A protein and the small-molecule ligand that binds it are described below.
Small molecule (SMILES): CC(=O)N[C@@H]1[C@@H](O)[C@H](O)[C@@H](CO)O[C@H]1O

Binding-site contacts:
Ligand atom N2 contacts residue ASN657 of chain 1.A at 3.0 Å (h-bond).
Ligand atom C5 contacts residue ASN657 of chain 1.A at 3.6 Å.
Ligand atom C1 contacts residue ASN657 of chain 1.A at 1.4 Å.
Ligand atom O6 contacts residue ASN657 of chain 1.A at 4.5 Å.
Ligand atom C3 contacts residue ASN657 of chain 1.A at 3.8 Å.
Ligand atom O7 contacts residue ASN657 of chain 1.A at 4.0 Å.
Ligand atom O5 contacts residue ASN657 of chain 1.A at 2.3 Å (h-bond).
Ligand atom C4 contacts residue ASN657 of chain 1.A at 4.2 Å.
Ligand atom C8 contacts residue HIS655 of chain 1.A at 4.1 Å.
Ligand atom C7 contacts residue ASN657 of chain 1.A at 3.7 Å.
Ligand atom C2 contacts residue ASN657 of chain 1.A at 2.5 Å.

Sequence of chain 1.A:
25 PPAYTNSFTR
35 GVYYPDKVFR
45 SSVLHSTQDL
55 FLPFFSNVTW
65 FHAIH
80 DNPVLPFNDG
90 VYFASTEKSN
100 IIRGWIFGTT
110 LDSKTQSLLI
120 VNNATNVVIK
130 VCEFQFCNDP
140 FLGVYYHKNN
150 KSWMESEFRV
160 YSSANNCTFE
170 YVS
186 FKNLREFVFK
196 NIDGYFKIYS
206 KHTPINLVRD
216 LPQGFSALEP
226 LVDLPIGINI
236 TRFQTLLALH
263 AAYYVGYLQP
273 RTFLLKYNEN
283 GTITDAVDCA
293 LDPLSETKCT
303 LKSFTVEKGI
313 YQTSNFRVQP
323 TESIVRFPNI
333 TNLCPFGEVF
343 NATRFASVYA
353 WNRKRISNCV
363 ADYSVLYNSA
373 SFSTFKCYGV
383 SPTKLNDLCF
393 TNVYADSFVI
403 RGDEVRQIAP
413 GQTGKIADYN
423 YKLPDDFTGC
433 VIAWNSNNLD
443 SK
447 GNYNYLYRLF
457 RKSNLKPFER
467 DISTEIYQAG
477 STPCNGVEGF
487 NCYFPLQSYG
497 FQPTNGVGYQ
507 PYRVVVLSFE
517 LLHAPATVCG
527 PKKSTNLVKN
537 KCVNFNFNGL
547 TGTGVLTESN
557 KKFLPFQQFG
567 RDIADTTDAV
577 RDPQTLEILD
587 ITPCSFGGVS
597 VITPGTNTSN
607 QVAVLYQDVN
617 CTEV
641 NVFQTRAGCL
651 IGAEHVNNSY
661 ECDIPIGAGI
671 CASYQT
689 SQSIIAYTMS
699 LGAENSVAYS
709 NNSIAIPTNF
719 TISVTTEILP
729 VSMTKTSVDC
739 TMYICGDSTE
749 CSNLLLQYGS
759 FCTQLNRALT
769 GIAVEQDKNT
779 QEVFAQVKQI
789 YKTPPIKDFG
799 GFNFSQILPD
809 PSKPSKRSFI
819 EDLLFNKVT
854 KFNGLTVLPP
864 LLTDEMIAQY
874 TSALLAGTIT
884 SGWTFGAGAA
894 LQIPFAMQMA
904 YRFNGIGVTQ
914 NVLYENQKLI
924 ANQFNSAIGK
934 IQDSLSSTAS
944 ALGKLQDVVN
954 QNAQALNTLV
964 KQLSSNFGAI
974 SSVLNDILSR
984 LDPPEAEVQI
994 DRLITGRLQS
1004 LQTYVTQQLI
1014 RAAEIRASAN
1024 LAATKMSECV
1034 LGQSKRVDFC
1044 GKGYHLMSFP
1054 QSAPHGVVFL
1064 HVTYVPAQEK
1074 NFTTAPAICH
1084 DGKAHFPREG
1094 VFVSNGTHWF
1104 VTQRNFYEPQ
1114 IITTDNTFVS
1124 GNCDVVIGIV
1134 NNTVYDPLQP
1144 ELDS